Sequence of chain 1.A:
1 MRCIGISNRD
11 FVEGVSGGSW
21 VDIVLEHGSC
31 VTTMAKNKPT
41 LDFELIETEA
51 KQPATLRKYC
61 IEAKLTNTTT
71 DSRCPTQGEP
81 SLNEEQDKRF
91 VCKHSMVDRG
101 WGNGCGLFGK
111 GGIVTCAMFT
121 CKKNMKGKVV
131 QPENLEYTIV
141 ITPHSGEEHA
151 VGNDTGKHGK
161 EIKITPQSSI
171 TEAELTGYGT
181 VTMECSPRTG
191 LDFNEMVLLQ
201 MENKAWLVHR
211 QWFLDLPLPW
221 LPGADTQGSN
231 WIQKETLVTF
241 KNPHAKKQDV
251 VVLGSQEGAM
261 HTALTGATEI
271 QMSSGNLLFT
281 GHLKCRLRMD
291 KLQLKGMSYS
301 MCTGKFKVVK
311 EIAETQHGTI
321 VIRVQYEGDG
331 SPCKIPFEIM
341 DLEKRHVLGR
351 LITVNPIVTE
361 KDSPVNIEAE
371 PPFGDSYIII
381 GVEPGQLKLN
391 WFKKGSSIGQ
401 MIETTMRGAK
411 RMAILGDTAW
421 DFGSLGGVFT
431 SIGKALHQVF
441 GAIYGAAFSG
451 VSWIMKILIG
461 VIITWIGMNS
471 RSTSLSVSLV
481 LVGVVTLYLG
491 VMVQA

Sequence of chain 3.A:
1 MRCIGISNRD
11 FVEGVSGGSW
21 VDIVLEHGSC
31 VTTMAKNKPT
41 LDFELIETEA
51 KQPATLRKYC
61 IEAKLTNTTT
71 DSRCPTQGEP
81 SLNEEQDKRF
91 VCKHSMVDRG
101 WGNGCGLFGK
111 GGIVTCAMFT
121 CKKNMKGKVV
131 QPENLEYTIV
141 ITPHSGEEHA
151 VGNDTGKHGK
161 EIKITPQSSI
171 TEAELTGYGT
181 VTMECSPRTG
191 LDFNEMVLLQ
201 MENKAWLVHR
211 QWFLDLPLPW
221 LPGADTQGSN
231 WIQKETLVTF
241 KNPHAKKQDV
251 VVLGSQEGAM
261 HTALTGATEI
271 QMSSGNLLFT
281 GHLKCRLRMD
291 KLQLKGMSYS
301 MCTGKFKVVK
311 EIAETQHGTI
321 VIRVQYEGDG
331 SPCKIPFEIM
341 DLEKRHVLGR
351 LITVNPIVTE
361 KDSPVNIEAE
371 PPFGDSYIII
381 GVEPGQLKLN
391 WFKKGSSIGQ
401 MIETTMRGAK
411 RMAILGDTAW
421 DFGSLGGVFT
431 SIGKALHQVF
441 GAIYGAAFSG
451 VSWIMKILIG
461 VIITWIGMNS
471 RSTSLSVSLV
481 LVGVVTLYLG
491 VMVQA

Binding-site contacts:
Ligand atom C2 contacts residue ASN153 of chain 1.A at 2.6 Å.
Ligand atom O4 contacts residue HIS149 of chain 1.A at 4.3 Å.
Ligand atom C5 contacts residue THR155 of chain 1.A at 4.0 Å.
Ligand atom C5 contacts residue HIS149 of chain 1.A at 3.6 Å.
Ligand atom C2 contacts residue HIS149 of chain 1.A at 3.5 Å.
Ligand atom C7 contacts residue ASN153 of chain 1.A at 4.1 Å.
Ligand atom C7 contacts residue HIS149 of chain 1.A at 4.3 Å.
Ligand atom C4 contacts residue ASN153 of chain 1.A at 4.2 Å.
Ligand atom C8 contacts residue GLY102 of chain 3.A at 3.6 Å.
Ligand atom O3 contacts residue HIS149 of chain 1.A at 4.0 Å.
Ligand atom C6 contacts residue HIS158 of chain 1.A at 4.2 Å.
Ligand atom O7 contacts residue HIS149 of chain 1.A at 3.3 Å.
Ligand atom C1 contacts residue THR155 of chain 1.A at 3.3 Å.
Ligand atom C5 contacts residue GLY156 of chain 1.A at 4.3 Å.
Ligand atom N2 contacts residue HIS149 of chain 1.A at 4.3 Å.
Ligand atom O5 contacts residue HIS158 of chain 1.A at 3.4 Å.
Ligand atom C1 contacts residue HIS149 of chain 1.A at 3.5 Å.
Ligand atom O5 contacts residue HIS149 of chain 1.A at 3.6 Å.
Ligand atom O5 contacts residue GLY156 of chain 1.A at 4.2 Å.
Ligand atom C8 contacts residue ASN153 of chain 1.A at 4.4 Å.
Ligand atom O5 contacts residue THR155 of chain 1.A at 3.4 Å (h-bond).
Ligand atom O5 contacts residue ASN153 of chain 1.A at 2.2 Å (h-bond).
Ligand atom C6 contacts residue HIS149 of chain 1.A at 4.3 Å.
Ligand atom O6 contacts residue HIS149 of chain 1.A at 3.2 Å.
Ligand atom C4 contacts residue HIS149 of chain 1.A at 3.4 Å.
Ligand atom C6 contacts residue GLY156 of chain 1.A at 4.0 Å.
Ligand atom C5 contacts residue ASN153 of chain 1.A at 3.6 Å.
Ligand atom O6 contacts residue HIS158 of chain 1.A at 4.2 Å.
Ligand atom N2 contacts residue ASN153 of chain 1.A at 3.1 Å (h-bond).
Ligand atom C3 contacts residue HIS149 of chain 1.A at 4.0 Å.
Ligand atom C5 contacts residue HIS158 of chain 1.A at 4.4 Å.
Ligand atom C3 contacts residue ASN153 of chain 1.A at 3.9 Å.
Ligand atom C1 contacts residue ASN153 of chain 1.A at 1.4 Å.
Ligand atom C1 contacts residue HIS158 of chain 1.A at 4.1 Å.

This small molecule binds to this protein.
Small molecule (SMILES): CC(=O)N[C@H]1[C@H](O[C@H]2[C@H](O)[C@@H](NC(C)=O)CO[C@@H]2CO)O[C@H](CO)[C@@H](O)[C@@H]1O